Sequence of chain 1.B:
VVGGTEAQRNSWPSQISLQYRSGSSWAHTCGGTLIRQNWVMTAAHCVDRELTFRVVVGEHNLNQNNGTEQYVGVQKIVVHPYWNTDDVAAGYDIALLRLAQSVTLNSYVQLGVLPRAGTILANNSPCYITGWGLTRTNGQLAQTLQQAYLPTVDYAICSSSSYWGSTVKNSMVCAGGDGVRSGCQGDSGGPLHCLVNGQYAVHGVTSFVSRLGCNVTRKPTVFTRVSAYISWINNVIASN

Binding-site contacts:
Ligand atom N contacts residue VAL209 of chain 1.B at 3.0 Å (h-bond).
Ligand atom CD1 contacts residue THR206 of chain 1.B at 3.4 Å.
Ligand atom CA contacts residue VAL209 of chain 1.B at 3.8 Å (hydrophobic).
Ligand atom O contacts residue GLY186 of chain 1.B at 2.7 Å (h-bond).
Ligand atom OE2 contacts residue GLN185 of chain 1.B at 3.0 Å (h-bond).
Ligand atom CB contacts residue HIS45 of chain 1.B at 3.5 Å.
Ligand atom CA contacts residue VAL209 of chain 1.B at 3.7 Å (hydrophobic).
Ligand atom CG2 contacts residue GLN185 of chain 1.B at 3.6 Å.
Ligand atom CD contacts residue GLN185 of chain 1.B at 3.6 Å.
Ligand atom CG2 contacts residue CYS184 of chain 1.B at 3.7 Å (hydrophobic).
Ligand atom CB contacts residue SER210 of chain 1.B at 3.7 Å.
Ligand atom C contacts residue PHE208 of chain 1.B at 3.8 Å (hydrophobic).
Ligand atom CD1 contacts residue VAL209 of chain 1.B at 3.5 Å (hydrophobic).
Ligand atom N contacts residue HIS45 of chain 1.B at 3.7 Å.
Ligand atom CD1 contacts residue CYS184 of chain 1.B at 3.7 Å (hydrophobic).
Ligand atom CA contacts residue SER207 of chain 1.B at 3.4 Å.
Ligand atom N contacts residue SER207 of chain 1.B at 3.0 Å (h-bond).
Ligand atom CG1 contacts residue TRP164 of chain 1.B at 3.9 Å (hydrophobic).
Ligand atom CG2 contacts residue VAL209 of chain 1.B at 3.2 Å (hydrophobic).
Ligand atom N contacts residue SER188 of chain 1.B at 2.8 Å (h-bond).
Ligand atom CG1 contacts residue SER207 of chain 1.B at 3.7 Å.
Ligand atom C contacts residue SER188 of chain 1.B at 1.4 Å.
Ligand atom CA contacts residue SER188 of chain 1.B at 2.6 Å.
Ligand atom CB contacts residue GLN185 of chain 1.B at 3.7 Å.
Ligand atom CB contacts residue CYS184 of chain 1.B at 3.5 Å (hydrophobic).
Ligand atom CB contacts residue PHE208 of chain 1.B at 3.5 Å (hydrophobic).
Ligand atom CD1 contacts residue GLY183 of chain 1.B at 3.7 Å.
Ligand atom CG1 contacts residue PHE208 of chain 1.B at 3.8 Å (hydrophobic).
Ligand atom O contacts residue VAL209 of chain 1.B at 3.0 Å (h-bond).
Ligand atom O contacts residue PHE208 of chain 1.B at 3.4 Å.
Ligand atom O contacts residue CYS184 of chain 1.B at 3.5 Å (h-bond).
Ligand atom CG1 contacts residue SER188 of chain 1.B at 3.4 Å.
Ligand atom O contacts residue ASP187 of chain 1.B at 3.4 Å (salt-bridge).
Ligand atom CB contacts residue SER188 of chain 1.B at 3.5 Å.
Ligand atom O contacts residue SER188 of chain 1.B at 2.2 Å (h-bond).
Ligand atom CG contacts residue GLN185 of chain 1.B at 3.2 Å.
Ligand atom C contacts residue VAL209 of chain 1.B at 3.9 Å (hydrophobic).
Ligand atom CG1 contacts residue THR167 of chain 1.B at 3.4 Å.
Ligand atom C contacts residue SER207 of chain 1.B at 3.6 Å.
Ligand atom O contacts residue GLN185 of chain 1.B at 3.4 Å.

The small molecule below binds the protein below.
Small molecule (SMILES): CC[C@H](C)[C@@H](C=O)NC(=O)[C@@H]1CCCN1C(=O)[C@H](CCC(=O)O)NC(=O)[C@@H](N)C(C)C